Sequence of chain 1.N:
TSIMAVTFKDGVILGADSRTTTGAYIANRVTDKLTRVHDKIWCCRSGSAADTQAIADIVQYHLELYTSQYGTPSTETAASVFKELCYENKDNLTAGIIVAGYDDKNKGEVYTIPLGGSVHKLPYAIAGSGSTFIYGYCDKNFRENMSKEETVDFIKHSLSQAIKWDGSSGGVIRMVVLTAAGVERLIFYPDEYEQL

Sequence of chain 1.H:
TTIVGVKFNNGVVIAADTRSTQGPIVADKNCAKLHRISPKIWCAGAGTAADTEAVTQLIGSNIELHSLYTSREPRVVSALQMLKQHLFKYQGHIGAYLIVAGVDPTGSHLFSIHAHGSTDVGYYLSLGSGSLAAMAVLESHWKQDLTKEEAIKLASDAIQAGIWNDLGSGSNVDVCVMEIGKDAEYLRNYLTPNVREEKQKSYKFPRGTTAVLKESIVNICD

Binding-site contacts:
Ligand atom C24 contacts residue GLY47 of chain 1.N at 3.8 Å.
Ligand atom C13 contacts residue GLY47 of chain 1.N at 3.5 Å.
Ligand atom O19 contacts residue THR21 of chain 1.N at 2.8 Å (h-bond).
Ligand atom C6 contacts residue SER118 of chain 1.H at 3.2 Å.
Ligand atom N1 contacts residue ALA49 of chain 1.N at 3.7 Å.
Ligand atom C21 contacts residue ARG19 of chain 1.N at 3.8 Å.
Ligand atom C3 contacts residue THR22 of chain 1.N at 3.3 Å.
Ligand atom O27 contacts residue SER46 of chain 1.N at 3.2 Å.
Ligand atom B26 contacts residue THR1 of chain 1.N at 2.0 Å.
Ligand atom N9 contacts residue THR21 of chain 1.N at 2.9 Å (h-bond).
Ligand atom O19 contacts residue THR20 of chain 1.N at 3.3 Å.
Ligand atom C22 contacts residue THR1 of chain 1.N at 3.0 Å.
Ligand atom C7 contacts residue THR21 of chain 1.N at 3.9 Å.
Ligand atom N4 contacts residue ALA27 of chain 1.N at 3.8 Å.
Ligand atom O8 contacts residue ALA49 of chain 1.N at 3.0 Å (h-bond).
Ligand atom N1 contacts residue SER118 of chain 1.H at 3.6 Å.
Ligand atom N20 contacts residue GLY47 of chain 1.N at 2.9 Å (h-bond).
Ligand atom C17 contacts residue THR21 of chain 1.N at 3.6 Å.
Ligand atom C25 contacts residue THR20 of chain 1.N at 3.4 Å.
Ligand atom C11 contacts residue THR21 of chain 1.N at 3.5 Å.
Ligand atom C22 contacts residue THR20 of chain 1.N at 3.9 Å.
Ligand atom C25 contacts residue ALA49 of chain 1.N at 3.8 Å (hydrophobic).
Ligand atom C24 contacts residue SER46 of chain 1.N at 3.5 Å.
Ligand atom C18 contacts residue GLY47 of chain 1.N at 3.8 Å.
Ligand atom C24 contacts residue ARG45 of chain 1.N at 3.4 Å.
Ligand atom C21 contacts residue THR1 of chain 1.N at 2.8 Å.
Ligand atom C6 contacts residue HIS114 of chain 1.H at 3.7 Å.
Ligand atom C10 contacts residue THR21 of chain 1.N at 3.7 Å.
Ligand atom O27 contacts residue THR1 of chain 1.N at 2.5 Å (h-bond).
Ligand atom N4 contacts residue THR22 of chain 1.N at 2.9 Å (h-bond).
Ligand atom O28 contacts residue THR1 of chain 1.N at 2.5 Å (h-bond).
Ligand atom C10 contacts residue GLY47 of chain 1.N at 3.6 Å.
Ligand atom C22 contacts residue LYS33 of chain 1.N at 3.5 Å.
Ligand atom C22 contacts residue ARG19 of chain 1.N at 3.9 Å.
Ligand atom C16 contacts residue SER168 of chain 1.N at 3.9 Å.
Ligand atom C21 contacts residue LYS33 of chain 1.N at 3.9 Å.
Ligand atom C23 contacts residue GLY47 of chain 1.N at 3.7 Å.
Ligand atom C5 contacts residue HIS114 of chain 1.H at 3.3 Å.
Ligand atom O27 contacts residue GLY47 of chain 1.N at 2.8 Å (h-bond).
Ligand atom C3 contacts residue THR21 of chain 1.N at 3.2 Å.

A protein and the small-molecule ligand that binds it are described below.
Small molecule (SMILES): CC(C)C[C@H](NC(=O)[C@H](Cc1ccccc1)NC(=O)c1cnccn1)B(O)O